Binding-site contacts:
Ligand atom C06 contacts residue MN1 of chain 1.B at 3.3 Å.
Ligand atom O1 contacts residue ASP131 of chain 1.A at 2.9 Å (salt-bridge).
Ligand atom O2 contacts residue HIS205 of chain 1.A at 2.8 Å (h-bond).
Ligand atom O3 contacts residue ASP142 of chain 1.A at 3.3 Å (salt-bridge).
Ligand atom C05 contacts residue MN1 of chain 1.B at 3.2 Å.
Ligand atom N1 contacts residue THR203 of chain 1.A at 2.9 Å (h-bond).
Ligand atom O3 contacts residue GLU269 of chain 1.A at 3.1 Å (salt-bridge).
Ligand atom O2 contacts residue MN1 of chain 1.B at 2.3 Å.
Ligand atom C12 contacts residue THR203 of chain 1.A at 3.6 Å.
Ligand atom C21 contacts residue HIS212 of chain 1.A at 3.1 Å.
Ligand atom C10 contacts residue TYR97 of chain 1.A at 3.5 Å (hydrophobic).
Ligand atom O6 contacts residue GLU238 of chain 1.A at 3.4 Å (salt-bridge).
Ligand atom O3 contacts residue MN1 of chain 1.B at 2.2 Å.
Ligand atom O1 contacts residue ASP142 of chain 1.A at 3.2 Å (salt-bridge).
Ligand atom C02 contacts residue PHE211 of chain 1.A at 3.7 Å (hydrophobic).
Ligand atom C22 contacts residue HIS114 of chain 1.A at 3.6 Å.
Ligand atom C05 contacts residue ASP131 of chain 1.A at 3.7 Å.
Ligand atom C20 contacts residue HIS212 of chain 1.A at 3.0 Å.
Ligand atom C14 contacts residue HIS212 of chain 1.A at 3.6 Å.
Ligand atom C20 contacts residue GLY214 of chain 1.A at 3.7 Å.
Ligand atom O2 contacts residue HIS212 of chain 1.A at 2.8 Å (h-bond).
Ligand atom C07 contacts residue GLU238 of chain 1.A at 3.4 Å.
Ligand atom O3 contacts residue GLU238 of chain 1.A at 2.5 Å (salt-bridge).
Ligand atom O3 contacts residue ASP131 of chain 1.A at 3.3 Å (salt-bridge).
Ligand atom O6 contacts residue HIS114 of chain 1.A at 2.9 Å (h-bond).
Ligand atom O2 contacts residue GLU238 of chain 1.A at 3.3 Å (salt-bridge).
Ligand atom O2 contacts residue ASP142 of chain 1.A at 3.6 Å.
Ligand atom C04 contacts residue MN1 of chain 1.C at 3.2 Å.
Ligand atom O1 contacts residue MN1 of chain 1.C at 2.1 Å.
Ligand atom C05 contacts residue MN1 of chain 1.C at 3.1 Å.
Ligand atom O3 contacts residue MN1 of chain 1.C at 2.3 Å.
Ligand atom C06 contacts residue HIS212 of chain 1.A at 3.6 Å.
Ligand atom C22 contacts residue GLU238 of chain 1.A at 3.5 Å.
Ligand atom C13 contacts residue HIS212 of chain 1.A at 3.6 Å.
Ligand atom C21 contacts residue GLU35 of chain 1.A at 2.7 Å.
Ligand atom C05 contacts residue GLU238 of chain 1.A at 3.6 Å.
Ligand atom C20 contacts residue GLY36 of chain 1.A at 3.6 Å.
Ligand atom C15 contacts residue TYR97 of chain 1.A at 3.5 Å (hydrophobic).
Ligand atom C15 contacts residue HIS212 of chain 1.A at 3.7 Å.
Ligand atom O4 contacts residue HIS114 of chain 1.A at 3.1 Å (h-bond).

Sequence of chain 1.A:
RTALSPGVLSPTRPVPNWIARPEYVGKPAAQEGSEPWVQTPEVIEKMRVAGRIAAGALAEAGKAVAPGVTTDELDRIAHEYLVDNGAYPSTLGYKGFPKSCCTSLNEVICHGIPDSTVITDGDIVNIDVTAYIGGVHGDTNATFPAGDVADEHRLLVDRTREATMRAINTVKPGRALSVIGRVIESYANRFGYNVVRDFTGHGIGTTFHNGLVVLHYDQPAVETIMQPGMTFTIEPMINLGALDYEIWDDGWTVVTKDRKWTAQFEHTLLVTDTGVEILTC

A small-molecule ligand and the protein it binds are described below.
Small molecule (SMILES): CO[C@@H](C(=O)NC[C@@H]1CCCN(C(=O)C2CC2)C1)[C@H](O)[C@@H](O)[C@H](O)/C=C/C(C)(C)C